Sequence of chain 3.T:
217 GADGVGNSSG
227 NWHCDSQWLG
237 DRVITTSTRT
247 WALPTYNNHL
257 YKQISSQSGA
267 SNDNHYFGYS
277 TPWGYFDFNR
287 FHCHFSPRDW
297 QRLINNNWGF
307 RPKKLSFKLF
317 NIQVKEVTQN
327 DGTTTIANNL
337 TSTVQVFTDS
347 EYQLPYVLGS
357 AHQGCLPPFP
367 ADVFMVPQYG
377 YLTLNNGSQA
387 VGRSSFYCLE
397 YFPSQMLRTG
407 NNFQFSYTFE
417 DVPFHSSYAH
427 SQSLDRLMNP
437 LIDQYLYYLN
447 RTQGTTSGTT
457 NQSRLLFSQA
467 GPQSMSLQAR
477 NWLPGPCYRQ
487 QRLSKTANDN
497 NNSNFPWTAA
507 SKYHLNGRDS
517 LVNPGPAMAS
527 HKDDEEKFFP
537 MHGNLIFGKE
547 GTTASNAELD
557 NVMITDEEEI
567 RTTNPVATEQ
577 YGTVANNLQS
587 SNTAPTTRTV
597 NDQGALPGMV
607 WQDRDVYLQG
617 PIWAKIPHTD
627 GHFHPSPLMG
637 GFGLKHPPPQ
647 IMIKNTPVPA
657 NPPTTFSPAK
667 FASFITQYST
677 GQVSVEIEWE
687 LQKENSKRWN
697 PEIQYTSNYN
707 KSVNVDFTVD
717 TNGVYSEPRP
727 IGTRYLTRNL

This small molecule binds to this protein.
Small molecule (SMILES): Nc1ncnc2c1ncn2[C@H]1C[C@H](O)[C@@H](COP(=O)(O)O)O1

Binding-site contacts:
Ligand atom N6 contacts residue GLY637 of chain 3.T at 4.0 Å.
Ligand atom N7 contacts residue ASP609 of chain 3.T at 4.1 Å.
Ligand atom C2 contacts residue PRO419 of chain 3.T at 4.2 Å (hydrophobic).
Ligand atom C4 contacts residue PRO419 of chain 3.T at 4.0 Å (hydrophobic).
Ligand atom N6 contacts residue PHE638 of chain 3.T at 3.8 Å.
Ligand atom C8 contacts residue HIS630 of chain 3.T at 3.1 Å.
Ligand atom O4' contacts residue HIS630 of chain 3.T at 4.2 Å.
Ligand atom O2P contacts residue PHE629 of chain 3.T at 3.4 Å (h-bond).
Ligand atom C6 contacts residue GLY639 of chain 3.T at 3.8 Å.
Ligand atom N7 contacts residue HIS630 of chain 3.T at 3.6 Å.
Ligand atom N3 contacts residue PRO419 of chain 3.T at 4.2 Å.
Ligand atom O4' contacts residue PRO631 of chain 3.T at 4.1 Å.
Ligand atom C6 contacts residue VAL418 of chain 3.T at 4.0 Å (hydrophobic).
Ligand atom C6 contacts residue PRO419 of chain 3.T at 4.3 Å (hydrophobic).
Ligand atom O2P contacts residue PRO631 of chain 3.T at 3.8 Å.
Ligand atom O5' contacts residue PRO631 of chain 3.T at 4.0 Å.
Ligand atom O5' contacts residue PHE629 of chain 3.T at 3.9 Å.
Ligand atom C1' contacts residue HIS630 of chain 3.T at 3.8 Å.
Ligand atom N6 contacts residue SER632 of chain 3.T at 4.0 Å.
Ligand atom N9 contacts residue HIS630 of chain 3.T at 3.8 Å.
Ligand atom C2 contacts residue GLY639 of chain 3.T at 3.9 Å.
Ligand atom C5 contacts residue PRO631 of chain 3.T at 4.1 Å (hydrophobic).
Ligand atom C2 contacts residue PRO631 of chain 3.T at 4.3 Å (hydrophobic).
Ligand atom C2' contacts residue PRO419 of chain 3.T at 4.0 Å (hydrophobic).
Ligand atom N7 contacts residue SER632 of chain 3.T at 3.8 Å.
Ligand atom C5 contacts residue PRO419 of chain 3.T at 4.2 Å (hydrophobic).
Ligand atom N1 contacts residue GLY639 of chain 3.T at 3.1 Å (h-bond).
Ligand atom N1 contacts residue PRO631 of chain 3.T at 3.8 Å.
Ligand atom P contacts residue PHE629 of chain 3.T at 4.4 Å.
Ligand atom N9 contacts residue PRO419 of chain 3.T at 4.2 Å.
Ligand atom C6 contacts residue PRO631 of chain 3.T at 3.6 Å (hydrophobic).
Ligand atom N1 contacts residue VAL418 of chain 3.T at 3.8 Å.
Ligand atom N6 contacts residue VAL418 of chain 3.T at 3.8 Å.
Ligand atom N6 contacts residue GLY639 of chain 3.T at 2.9 Å (h-bond).
Ligand atom C8 contacts residue ASP609 of chain 3.T at 4.4 Å.
Ligand atom C5 contacts residue SER632 of chain 3.T at 4.4 Å.
Ligand atom N1 contacts residue PRO419 of chain 3.T at 4.2 Å.
Ligand atom N6 contacts residue PRO631 of chain 3.T at 3.8 Å.
Ligand atom O2P contacts residue HIS628 of chain 3.T at 3.8 Å.
Ligand atom N6 contacts residue PRO633 of chain 3.T at 4.2 Å.